A protein and the small-molecule ligand that binds it are described below.
Small molecule (SMILES): CC(=O)N[C@@H]1[C@@H](O)[C@H](O)[C@@H](CO)O[C@H]1O

Binding-site contacts:
Ligand atom C3 contacts residue VAL49 of chain 1.A at 4.5 Å (hydrophobic).
Ligand atom O7 contacts residue VAL49 of chain 1.A at 3.7 Å.
Ligand atom C8 contacts residue GLY21 of chain 1.A at 3.9 Å.
Ligand atom O3 contacts residue VAL49 of chain 1.A at 3.2 Å.
Ligand atom O7 contacts residue GLY21 of chain 1.A at 4.2 Å.
Ligand atom C8 contacts residue PHE24 of chain 1.A at 3.9 Å (hydrophobic).
Ligand atom C1 contacts residue ASN25 of chain 1.A at 1.4 Å.
Ligand atom C7 contacts residue VAL49 of chain 1.A at 4.1 Å (hydrophobic).
Ligand atom O4 contacts residue SER53 of chain 1.A at 4.5 Å.
Ligand atom C7 contacts residue PHE20 of chain 1.A at 4.5 Å (hydrophobic).
Ligand atom C3 contacts residue ASN25 of chain 1.A at 3.8 Å.
Ligand atom O5 contacts residue ASN25 of chain 1.A at 2.4 Å (h-bond).
Ligand atom N2 contacts residue ASN25 of chain 1.A at 2.9 Å (h-bond).
Ligand atom C2 contacts residue ASN25 of chain 1.A at 2.5 Å.
Ligand atom C7 contacts residue GLY21 of chain 1.A at 4.1 Å.
Ligand atom C5 contacts residue ASN25 of chain 1.A at 3.7 Å.
Ligand atom C8 contacts residue LEU50 of chain 1.A at 3.6 Å (hydrophobic).
Ligand atom C7 contacts residue ASN25 of chain 1.A at 3.9 Å.
Ligand atom C4 contacts residue ASN25 of chain 1.A at 4.2 Å.
Ligand atom C8 contacts residue PHE20 of chain 1.A at 3.4 Å (hydrophobic).

Sequence of chain 1.A:
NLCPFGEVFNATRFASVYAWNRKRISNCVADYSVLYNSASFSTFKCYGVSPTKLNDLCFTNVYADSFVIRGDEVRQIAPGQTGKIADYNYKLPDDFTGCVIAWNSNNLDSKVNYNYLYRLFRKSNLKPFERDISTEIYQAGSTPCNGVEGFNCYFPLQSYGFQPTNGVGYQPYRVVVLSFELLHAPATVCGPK